A small-molecule ligand and the protein it binds are described below.
Small molecule (SMILES): CC(=O)N[C@@H]1[C@@H](O)[C@H](O[C@@H]2O[C@H](CO[C@]3(C(=O)O)C[C@H](O)[C@@H](NC(C)=O)[C@H]([C@H](O)[C@H](O)CO)O3)[C@H](O)[C@H](O)[C@H]2O)[C@@H](CO)O[C@H]1O

Sequence of chain 2.A:
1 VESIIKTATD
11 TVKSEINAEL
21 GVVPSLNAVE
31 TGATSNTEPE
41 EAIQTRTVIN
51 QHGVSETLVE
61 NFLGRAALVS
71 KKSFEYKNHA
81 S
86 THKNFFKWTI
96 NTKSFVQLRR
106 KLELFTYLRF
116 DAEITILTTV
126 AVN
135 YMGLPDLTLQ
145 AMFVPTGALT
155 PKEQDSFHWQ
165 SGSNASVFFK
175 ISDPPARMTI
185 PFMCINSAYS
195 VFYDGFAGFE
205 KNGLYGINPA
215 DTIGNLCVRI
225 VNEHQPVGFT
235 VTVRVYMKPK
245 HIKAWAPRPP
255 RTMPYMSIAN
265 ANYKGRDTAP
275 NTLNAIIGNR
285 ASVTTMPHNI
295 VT

Sequence of chain 2.C:
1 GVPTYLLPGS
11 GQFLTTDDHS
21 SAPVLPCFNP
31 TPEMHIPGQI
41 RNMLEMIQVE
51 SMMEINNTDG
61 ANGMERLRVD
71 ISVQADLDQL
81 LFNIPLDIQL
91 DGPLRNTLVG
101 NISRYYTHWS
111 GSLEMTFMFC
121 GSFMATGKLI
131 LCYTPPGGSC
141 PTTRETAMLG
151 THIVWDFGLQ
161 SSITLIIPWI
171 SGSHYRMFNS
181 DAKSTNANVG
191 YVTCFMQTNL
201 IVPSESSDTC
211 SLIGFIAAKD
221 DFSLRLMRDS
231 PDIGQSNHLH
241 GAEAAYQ

Binding-site contacts:
Ligand atom C4 contacts residue PRO231 of chain 2.C at 3.4 Å (hydrophobic).
Ligand atom C10 contacts residue ASN275 of chain 2.A at 3.2 Å.
Ligand atom O4 contacts residue ASP91 of chain 2.C at 2.8 Å (salt-bridge).
Ligand atom C4 contacts residue ASP232 of chain 2.C at 3.5 Å.
Ligand atom C6 contacts residue ASP91 of chain 2.C at 3.9 Å.
Ligand atom O4 contacts residue PRO231 of chain 2.C at 3.8 Å.
Ligand atom O4 contacts residue ARG95 of chain 2.C at 3.6 Å.
Ligand atom O10 contacts residue ASN275 of chain 2.A at 2.9 Å (h-bond).
Ligand atom O6 contacts residue ASP91 of chain 2.C at 3.3 Å.
Ligand atom C3 contacts residue ARG104 of chain 2.C at 3.9 Å.
Ligand atom C4 contacts residue PRO274 of chain 2.A at 4.0 Å (hydrophobic).
Ligand atom O7 contacts residue SER180 of chain 2.C at 3.7 Å.
Ligand atom O7 contacts residue PRO274 of chain 2.A at 3.4 Å.
Ligand atom N5 contacts residue PRO231 of chain 2.C at 2.9 Å (h-bond).
Ligand atom C11 contacts residue ILE233 of chain 2.C at 3.8 Å (hydrophobic).
Ligand atom O1B contacts residue ARG104 of chain 2.C at 2.8 Å (salt-bridge).
Ligand atom O3 contacts residue ASP91 of chain 2.C at 4.0 Å.
Ligand atom C10 contacts residue PRO231 of chain 2.C at 3.9 Å (hydrophobic).
Ligand atom O3 contacts residue GLY282 of chain 2.A at 3.4 Å.
Ligand atom C6 contacts residue PRO231 of chain 2.C at 4.0 Å (hydrophobic).
Ligand atom O4 contacts residue ASN275 of chain 2.A at 3.0 Å (h-bond).
Ligand atom O3 contacts residue PRO274 of chain 2.A at 3.9 Å.
Ligand atom C3 contacts residue PRO274 of chain 2.A at 3.8 Å (hydrophobic).
Ligand atom C11 contacts residue ASP232 of chain 2.C at 3.8 Å.
Ligand atom N5 contacts residue ASN275 of chain 2.A at 3.5 Å (h-bond).
Ligand atom C5 contacts residue PRO231 of chain 2.C at 3.6 Å (hydrophobic).
Ligand atom C3 contacts residue ASP232 of chain 2.C at 4.1 Å.
Ligand atom C11 contacts residue GLY234 of chain 2.C at 3.9 Å.
Ligand atom O10 contacts residue ARG270 of chain 2.A at 4.0 Å.
Ligand atom C1 contacts residue ARG104 of chain 2.C at 3.7 Å.
Ligand atom C5 contacts residue PRO274 of chain 2.A at 3.9 Å (hydrophobic).
Ligand atom C3 contacts residue PRO274 of chain 2.A at 4.1 Å (hydrophobic).
Ligand atom C4 contacts residue ASN275 of chain 2.A at 3.8 Å.
Ligand atom C11 contacts residue PRO231 of chain 2.C at 4.0 Å (hydrophobic).
Ligand atom C5 contacts residue ASN275 of chain 2.A at 3.5 Å.
Ligand atom O6 contacts residue PRO274 of chain 2.A at 3.7 Å.
Ligand atom C4 contacts residue ARG104 of chain 2.C at 4.0 Å.
Ligand atom C4 contacts residue ASP91 of chain 2.C at 3.3 Å.
Ligand atom C3 contacts residue ARG95 of chain 2.C at 3.9 Å.
Ligand atom O4 contacts residue ASP232 of chain 2.C at 2.8 Å (salt-bridge).